The small molecule below binds the protein below.
Small molecule (SMILES): CC(=O)N[C@H]1[C@H](O[C@H]2[C@H](O)[C@@H](NC(C)=O)CO[C@@H]2CO)O[C@H](CO)[C@@H](O)[C@@H]1O

Binding-site contacts:
Ligand atom C8 contacts residue ASN433 of chain 1.D at 3.4 Å.
Ligand atom O5 contacts residue ARG432 of chain 1.D at 4.2 Å.
Ligand atom O5 contacts residue ALA645 of chain 1.D at 4.1 Å.
Ligand atom C7 contacts residue ARG432 of chain 1.D at 4.2 Å.
Ligand atom C7 contacts residue ASN642 of chain 1.D at 3.9 Å.
Ligand atom N2 contacts residue ARG432 of chain 1.D at 4.1 Å.
Ligand atom C4 contacts residue ASN642 of chain 1.D at 4.2 Å.
Ligand atom C7 contacts residue ASN433 of chain 1.D at 3.5 Å.
Ligand atom O7 contacts residue ARG432 of chain 1.D at 3.9 Å.
Ligand atom N2 contacts residue ASN433 of chain 1.D at 4.5 Å.
Ligand atom C2 contacts residue ARG432 of chain 1.D at 3.7 Å.
Ligand atom C3 contacts residue ASN642 of chain 1.D at 3.8 Å.
Ligand atom C1 contacts residue ARG432 of chain 1.D at 3.8 Å.
Ligand atom C1 contacts residue ASN642 of chain 1.D at 1.4 Å.
Ligand atom C6 contacts residue ARG432 of chain 1.D at 4.5 Å.
Ligand atom C5 contacts residue ARG432 of chain 1.D at 3.9 Å.
Ligand atom O6 contacts residue ARG432 of chain 1.D at 4.5 Å.
Ligand atom O7 contacts residue ASN642 of chain 1.D at 4.4 Å.
Ligand atom O5 contacts residue ASN642 of chain 1.D at 2.4 Å (h-bond).
Ligand atom N2 contacts residue ASN642 of chain 1.D at 2.9 Å (h-bond).
Ligand atom C5 contacts residue ASN642 of chain 1.D at 3.7 Å.
Ligand atom C2 contacts residue ASN642 of chain 1.D at 2.5 Å.
Ligand atom O6 contacts residue ALA645 of chain 1.D at 4.3 Å.
Ligand atom O7 contacts residue ASN433 of chain 1.D at 3.3 Å (h-bond).

Sequence of chain 1.D:
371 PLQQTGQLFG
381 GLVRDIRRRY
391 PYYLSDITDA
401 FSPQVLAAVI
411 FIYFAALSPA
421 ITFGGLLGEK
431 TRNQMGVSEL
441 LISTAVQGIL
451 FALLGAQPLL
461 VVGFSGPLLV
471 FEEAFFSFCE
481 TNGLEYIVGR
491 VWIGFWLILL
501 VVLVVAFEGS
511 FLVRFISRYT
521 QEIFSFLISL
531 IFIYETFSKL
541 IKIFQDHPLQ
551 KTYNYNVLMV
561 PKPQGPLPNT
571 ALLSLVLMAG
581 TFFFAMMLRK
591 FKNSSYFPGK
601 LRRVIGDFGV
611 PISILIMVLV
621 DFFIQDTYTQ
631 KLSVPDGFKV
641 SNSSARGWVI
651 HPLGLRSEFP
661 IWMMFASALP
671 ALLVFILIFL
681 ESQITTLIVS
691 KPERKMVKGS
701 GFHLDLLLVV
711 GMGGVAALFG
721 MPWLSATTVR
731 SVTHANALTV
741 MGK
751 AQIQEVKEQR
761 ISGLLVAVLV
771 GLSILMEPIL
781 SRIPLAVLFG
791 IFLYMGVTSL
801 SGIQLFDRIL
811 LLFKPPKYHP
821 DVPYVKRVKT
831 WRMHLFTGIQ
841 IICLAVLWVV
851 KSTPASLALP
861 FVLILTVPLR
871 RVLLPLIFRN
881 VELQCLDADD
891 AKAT